Binding-site contacts:
Ligand atom N71 contacts residue ARG582 of chain 1.H at 3.8 Å.
Ligand atom N2 contacts residue ARG52 of chain 1.E at 3.4 Å (salt-bridge).
Ligand atom C81 contacts residue ARG52 of chain 1.E at 3.8 Å.
Ligand atom O6 contacts residue ARG34 of chain 1.E at 3.8 Å.
Ligand atom C61 contacts residue THR54 of chain 1.E at 3.3 Å.
Ligand atom O2P contacts residue GLN436 of chain 1.H at 3.2 Å (h-bond).
Ligand atom C6 contacts residue ARG52 of chain 1.E at 3.9 Å.
Ligand atom C2 contacts residue GLU50 of chain 1.E at 3.6 Å.
Ligand atom N3 contacts residue ARG52 of chain 1.E at 3.8 Å.
Ligand atom C2 contacts residue ARG52 of chain 1.E at 3.6 Å.
Ligand atom N1 contacts residue ARG52 of chain 1.E at 3.4 Å.
Ligand atom O6 contacts residue GLU50 of chain 1.E at 4.0 Å.
Ligand atom C6 contacts residue GLU50 of chain 1.E at 4.0 Å.
Ligand atom N21 contacts residue THR54 of chain 1.E at 3.2 Å (h-bond).
Ligand atom O61 contacts residue ARG52 of chain 1.E at 2.9 Å (salt-bridge).
Ligand atom C5A contacts residue PHE583 of chain 1.H at 3.3 Å (hydrophobic).
Ligand atom O4A contacts residue PHE583 of chain 1.H at 3.3 Å (h-bond).
Ligand atom O61 contacts residue GLU53 of chain 1.E at 3.3 Å.
Ligand atom N71 contacts residue ARG52 of chain 1.E at 3.6 Å.
Ligand atom O6 contacts residue HIS33 of chain 1.E at 3.2 Å (h-bond).
Ligand atom N2 contacts residue GLU50 of chain 1.E at 3.3 Å (salt-bridge).
Ligand atom O61 contacts residue THR54 of chain 1.E at 2.5 Å (h-bond).
Ligand atom C5A contacts residue ARG582 of chain 1.H at 3.7 Å.
Ligand atom C6 contacts residue HIS33 of chain 1.E at 4.0 Å.
Ligand atom C81 contacts residue ARG582 of chain 1.H at 3.5 Å.
Ligand atom N1 contacts residue GLU50 of chain 1.E at 3.0 Å (salt-bridge).
Ligand atom N1 contacts residue ARG34 of chain 1.E at 3.8 Å.
Ligand atom O4A contacts residue ARG582 of chain 1.H at 3.2 Å.
Ligand atom C2' contacts residue ARG52 of chain 1.E at 4.0 Å.
Ligand atom N31 contacts residue ARG440 of chain 1.H at 4.0 Å.
Ligand atom C4A contacts residue PHE583 of chain 1.H at 3.6 Å (hydrophobic).
Ligand atom C21 contacts residue THR54 of chain 1.E at 3.3 Å.
Ligand atom C6 contacts residue ARG59 of chain 1.E at 3.8 Å.
Ligand atom N11 contacts residue THR54 of chain 1.E at 2.4 Å (h-bond).
Ligand atom O6 contacts residue ARG59 of chain 1.E at 2.6 Å (salt-bridge).
Ligand atom O11 contacts residue ARG52 of chain 1.E at 3.0 Å (salt-bridge).
Ligand atom N21 contacts residue GLY439 of chain 1.H at 3.9 Å.
Ligand atom N91 contacts residue ARG582 of chain 1.H at 3.7 Å.
Ligand atom N21 contacts residue ARG440 of chain 1.H at 3.9 Å.
Ligand atom C6 contacts residue ARG34 of chain 1.E at 3.9 Å.

This small molecule binds to this protein.
Small molecule (SMILES): Nc1nc2c(ncn2[C@@H]2O[C@@H]3CO[P](=O)(O)O[C@H]4[C@@H](O)[C@H](n5cnc6c(=O)[nH]c(N)nc65)O[C@@H]4CO[P](=O)(O)O[C@H]3[C@H]2O)c(=O)[nH]1

Sequence of chain 1.E:
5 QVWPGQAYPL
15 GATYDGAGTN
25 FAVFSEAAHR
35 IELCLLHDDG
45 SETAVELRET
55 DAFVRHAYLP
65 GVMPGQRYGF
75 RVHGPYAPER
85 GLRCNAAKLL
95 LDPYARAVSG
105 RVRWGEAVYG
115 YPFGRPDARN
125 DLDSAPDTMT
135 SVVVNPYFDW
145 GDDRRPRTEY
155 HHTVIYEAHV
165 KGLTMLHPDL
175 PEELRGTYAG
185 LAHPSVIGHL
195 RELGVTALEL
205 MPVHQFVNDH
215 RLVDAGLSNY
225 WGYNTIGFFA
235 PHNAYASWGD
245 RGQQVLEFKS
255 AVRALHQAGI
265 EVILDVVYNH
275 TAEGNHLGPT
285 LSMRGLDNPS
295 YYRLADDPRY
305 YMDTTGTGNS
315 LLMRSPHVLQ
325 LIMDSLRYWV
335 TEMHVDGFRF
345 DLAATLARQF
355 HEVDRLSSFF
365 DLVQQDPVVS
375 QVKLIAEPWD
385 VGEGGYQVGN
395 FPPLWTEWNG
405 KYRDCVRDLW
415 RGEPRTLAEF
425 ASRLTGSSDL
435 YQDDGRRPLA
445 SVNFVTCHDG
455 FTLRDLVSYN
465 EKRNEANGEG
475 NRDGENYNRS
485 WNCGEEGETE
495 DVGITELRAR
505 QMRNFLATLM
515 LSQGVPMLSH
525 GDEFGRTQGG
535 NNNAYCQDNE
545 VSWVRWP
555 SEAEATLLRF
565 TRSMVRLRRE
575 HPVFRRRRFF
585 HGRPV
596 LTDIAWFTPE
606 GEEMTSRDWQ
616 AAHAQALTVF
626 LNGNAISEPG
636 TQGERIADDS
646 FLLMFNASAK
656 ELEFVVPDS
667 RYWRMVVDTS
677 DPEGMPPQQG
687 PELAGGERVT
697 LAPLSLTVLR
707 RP

Sequence of chain 1.H:
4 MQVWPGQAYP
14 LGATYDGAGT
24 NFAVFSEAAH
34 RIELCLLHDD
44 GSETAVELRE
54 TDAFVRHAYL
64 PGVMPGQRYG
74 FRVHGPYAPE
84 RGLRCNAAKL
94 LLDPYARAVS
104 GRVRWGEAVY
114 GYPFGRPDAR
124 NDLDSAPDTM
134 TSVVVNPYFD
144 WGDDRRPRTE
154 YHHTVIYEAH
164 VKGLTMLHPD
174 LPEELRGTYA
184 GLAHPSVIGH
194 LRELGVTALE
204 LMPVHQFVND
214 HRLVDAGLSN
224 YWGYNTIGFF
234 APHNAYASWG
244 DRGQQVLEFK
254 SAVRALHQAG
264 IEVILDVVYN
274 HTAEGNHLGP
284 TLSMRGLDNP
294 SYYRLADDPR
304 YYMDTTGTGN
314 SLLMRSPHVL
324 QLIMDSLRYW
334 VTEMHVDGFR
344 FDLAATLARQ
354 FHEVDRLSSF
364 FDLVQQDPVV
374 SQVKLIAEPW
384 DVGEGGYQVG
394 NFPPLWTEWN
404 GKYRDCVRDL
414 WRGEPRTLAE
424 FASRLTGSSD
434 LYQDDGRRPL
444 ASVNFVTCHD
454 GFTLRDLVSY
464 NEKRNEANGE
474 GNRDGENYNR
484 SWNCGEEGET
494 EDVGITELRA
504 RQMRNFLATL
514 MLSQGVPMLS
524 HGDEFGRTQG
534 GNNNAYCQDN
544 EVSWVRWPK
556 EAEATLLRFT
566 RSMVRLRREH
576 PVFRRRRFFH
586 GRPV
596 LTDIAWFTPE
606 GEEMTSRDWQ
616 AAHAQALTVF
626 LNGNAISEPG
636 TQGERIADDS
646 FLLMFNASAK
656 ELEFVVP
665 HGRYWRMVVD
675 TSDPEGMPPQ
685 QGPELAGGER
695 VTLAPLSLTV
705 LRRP